Sequence of chain 1.A:
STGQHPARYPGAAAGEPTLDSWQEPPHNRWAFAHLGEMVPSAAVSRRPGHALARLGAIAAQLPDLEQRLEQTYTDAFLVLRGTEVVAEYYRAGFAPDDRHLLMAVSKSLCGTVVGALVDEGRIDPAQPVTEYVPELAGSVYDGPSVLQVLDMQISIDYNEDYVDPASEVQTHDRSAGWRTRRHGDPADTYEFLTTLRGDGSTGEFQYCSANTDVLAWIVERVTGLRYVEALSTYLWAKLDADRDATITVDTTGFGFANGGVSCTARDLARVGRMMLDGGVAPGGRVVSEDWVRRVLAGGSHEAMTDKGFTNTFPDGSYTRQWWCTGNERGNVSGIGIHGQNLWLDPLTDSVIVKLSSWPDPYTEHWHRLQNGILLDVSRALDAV

The protein below binds the small molecule below.
Small molecule (SMILES): NCCCCCC(=O)O

Binding-site contacts:
Ligand atom O contacts residue TYR370 of chain 1.A at 3.2 Å (h-bond).
Ligand atom C contacts residue TRP331 of chain 1.A at 4.0 Å (hydrophobic).
Ligand atom N contacts residue TYR215 of chain 1.A at 3.3 Å (h-bond).
Ligand atom OXT contacts residue TYR370 of chain 1.A at 3.9 Å.
Ligand atom C6 contacts residue GLY344 of chain 1.A at 4.0 Å.
Ligand atom N contacts residue TYR170 of chain 1.A at 3.1 Å (h-bond).
Ligand atom C5 contacts residue GOL1 of chain 1.J at 4.0 Å.
Ligand atom N contacts residue ACA1 of chain 1.H at 1.3 Å.
Ligand atom C contacts residue HIS375 of chain 1.A at 4.5 Å.
Ligand atom N contacts residue ALA112 of chain 1.A at 3.5 Å.
Ligand atom C4 contacts residue TYR370 of chain 1.A at 4.1 Å (hydrophobic).
Ligand atom C5 contacts residue ILE345 of chain 1.A at 4.2 Å (hydrophobic).
Ligand atom C6 contacts residue ALA112 of chain 1.A at 3.7 Å (hydrophobic).
Ligand atom C contacts residue TYR370 of chain 1.A at 3.6 Å (hydrophobic).
Ligand atom N contacts residue ILE345 of chain 1.A at 3.6 Å.
Ligand atom C contacts residue PHE317 of chain 1.A at 4.3 Å (hydrophobic).
Ligand atom O contacts residue PHE317 of chain 1.A at 3.6 Å.
Ligand atom C4 contacts residue ILE343 of chain 1.A at 3.9 Å (hydrophobic).
Ligand atom OXT contacts residue GOL1 of chain 1.J at 3.7 Å.
Ligand atom C3 contacts residue GOL1 of chain 1.J at 3.8 Å.
Ligand atom C4 contacts residue TRP331 of chain 1.A at 4.1 Å (hydrophobic).
Ligand atom C3 contacts residue TRP331 of chain 1.A at 3.7 Å (hydrophobic).
Ligand atom C2 contacts residue TRP331 of chain 1.A at 3.6 Å (hydrophobic).
Ligand atom OXT contacts residue ASP314 of chain 1.A at 4.3 Å.
Ligand atom C6 contacts residue ILE345 of chain 1.A at 3.8 Å (hydrophobic).
Ligand atom OXT contacts residue TRP331 of chain 1.A at 3.9 Å.
Ligand atom C6 contacts residue TYR170 of chain 1.A at 4.1 Å (hydrophobic).
Ligand atom C5 contacts residue TYR170 of chain 1.A at 4.0 Å (hydrophobic).
Ligand atom C5 contacts residue ACA1 of chain 1.H at 3.7 Å.
Ligand atom C6 contacts residue TYR215 of chain 1.A at 3.5 Å (hydrophobic).
Ligand atom C2 contacts residue TYR370 of chain 1.A at 3.6 Å (hydrophobic).
Ligand atom C3 contacts residue TYR370 of chain 1.A at 4.0 Å (hydrophobic).
Ligand atom C5 contacts residue TYR215 of chain 1.A at 4.0 Å (hydrophobic).
Ligand atom C2 contacts residue ILE343 of chain 1.A at 4.2 Å (hydrophobic).
Ligand atom C6 contacts residue ACA1 of chain 1.H at 2.5 Å.
Ligand atom O contacts residue HIS375 of chain 1.A at 3.4 Å.
Ligand atom C6 contacts residue ILE343 of chain 1.A at 3.8 Å (hydrophobic).